The protein below binds the small molecule below.
Small molecule (SMILES): CC(=O)N[C@@H]1[C@@H](O)[C@H](O)[C@@H](CO)O[C@H]1O

Binding-site contacts:
Ligand atom C3 contacts residue ASN53 of chain 1.B at 3.8 Å.
Ligand atom C5 contacts residue ASN53 of chain 1.B at 3.7 Å.
Ligand atom C8 contacts residue ASN53 of chain 1.B at 3.1 Å.
Ligand atom O7 contacts residue PRO48 of chain 1.B at 4.1 Å.
Ligand atom O5 contacts residue ASN53 of chain 1.B at 2.4 Å (h-bond).
Ligand atom C1 contacts residue ASN53 of chain 1.B at 1.4 Å.
Ligand atom C2 contacts residue ASN53 of chain 1.B at 2.5 Å.
Ligand atom C4 contacts residue ASN53 of chain 1.B at 4.3 Å.
Ligand atom O7 contacts residue ASN53 of chain 1.B at 4.0 Å.
Ligand atom N2 contacts residue ASN53 of chain 1.B at 2.9 Å (h-bond).
Ligand atom C7 contacts residue ASN53 of chain 1.B at 3.1 Å.

Sequence of chain 1.B:
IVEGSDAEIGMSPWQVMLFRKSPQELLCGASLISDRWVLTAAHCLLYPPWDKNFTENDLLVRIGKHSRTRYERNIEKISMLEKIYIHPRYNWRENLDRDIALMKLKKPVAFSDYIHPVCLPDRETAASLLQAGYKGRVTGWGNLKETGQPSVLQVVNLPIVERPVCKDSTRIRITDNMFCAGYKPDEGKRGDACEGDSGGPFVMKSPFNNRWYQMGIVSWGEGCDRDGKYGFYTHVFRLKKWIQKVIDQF